Sequence of chain 1.A:
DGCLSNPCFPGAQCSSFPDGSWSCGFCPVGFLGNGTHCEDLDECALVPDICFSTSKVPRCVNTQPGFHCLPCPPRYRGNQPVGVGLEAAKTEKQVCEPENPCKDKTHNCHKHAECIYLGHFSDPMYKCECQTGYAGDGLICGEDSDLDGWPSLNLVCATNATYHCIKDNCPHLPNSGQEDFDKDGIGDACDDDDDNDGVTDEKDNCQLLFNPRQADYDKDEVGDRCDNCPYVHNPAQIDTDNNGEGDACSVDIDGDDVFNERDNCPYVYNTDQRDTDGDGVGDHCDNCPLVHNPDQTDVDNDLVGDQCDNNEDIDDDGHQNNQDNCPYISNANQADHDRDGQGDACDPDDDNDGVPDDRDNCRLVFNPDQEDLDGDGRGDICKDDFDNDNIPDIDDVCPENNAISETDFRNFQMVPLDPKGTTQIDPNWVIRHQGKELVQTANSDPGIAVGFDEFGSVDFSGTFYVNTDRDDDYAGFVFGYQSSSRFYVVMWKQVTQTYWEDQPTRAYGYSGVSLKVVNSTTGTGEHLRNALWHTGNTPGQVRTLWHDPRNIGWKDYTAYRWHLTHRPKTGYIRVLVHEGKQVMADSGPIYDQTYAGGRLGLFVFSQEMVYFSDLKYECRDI

Binding-site contacts:
Ligand atom C5 contacts residue VAL156 of chain 1.A at 3.8 Å (hydrophobic).
Ligand atom O4 contacts residue VAL156 of chain 1.A at 4.2 Å.
Ligand atom C4 contacts residue VAL156 of chain 1.A at 4.4 Å (hydrophobic).
Ligand atom C7 contacts residue LEU139 of chain 1.A at 4.2 Å (hydrophobic).
Ligand atom C8 contacts residue LEU139 of chain 1.A at 3.8 Å (hydrophobic).
Ligand atom O5 contacts residue ASN160 of chain 1.A at 2.4 Å (h-bond).
Ligand atom C7 contacts residue ASN160 of chain 1.A at 4.4 Å.
Ligand atom C3 contacts residue ASN160 of chain 1.A at 3.9 Å.
Ligand atom C5 contacts residue ASN160 of chain 1.A at 3.6 Å.
Ligand atom N2 contacts residue LEU139 of chain 1.A at 4.3 Å.
Ligand atom N2 contacts residue ASN160 of chain 1.A at 3.2 Å (h-bond).
Ligand atom C1 contacts residue ASN160 of chain 1.A at 1.4 Å.
Ligand atom C2 contacts residue ASN160 of chain 1.A at 2.8 Å.
Ligand atom C4 contacts residue ASN160 of chain 1.A at 4.3 Å.

This small molecule binds to this protein.
Small molecule (SMILES): CC(=O)N[C@@H]1[C@@H](O)[C@H](O)[C@@H](CO)O[C@H]1O